A small-molecule ligand and the protein it binds are described below.
Small molecule (SMILES): CC(C(=O)OCCNC(=O)CCNC(=O)[C@H](O)C(C)(C)COP(=O)(O)OP(=O)(O)OC[C@H]1O[C@@H](n2cnc3c(N)ncnc32)[C@H](O)[C@@H]1OP(=O)(O)O)=[N+]([O-])[O-]

Binding-site contacts:
Ligand atom CP5 contacts residue GLY262 of chain 2.A at 3.5 Å.
Ligand atom OS4 contacts residue ASN216 of chain 2.A at 2.7 Å (h-bond).
Ligand atom CP1 contacts residue LEU221 of chain 2.A at 3.6 Å (hydrophobic).
Ligand atom OS5 contacts residue TYR222 of chain 2.A at 3.7 Å.
Ligand atom CP9 contacts residue LEU153 of chain 2.A at 3.6 Å (hydrophobic).
Ligand atom O12 contacts residue ARG140 of chain 2.A at 3.8 Å.
Ligand atom OP1 contacts residue ASN263 of chain 2.A at 2.8 Å (h-bond).
Ligand atom OS4 contacts residue LEU221 of chain 2.A at 3.8 Å.
Ligand atom OS1 contacts residue PHE65 of chain 2.A at 2.9 Å (h-bond).
Ligand atom CS2 contacts residue PHE223 of chain 2.A at 3.8 Å (hydrophobic).
Ligand atom OS5 contacts residue ASN216 of chain 2.A at 3.3 Å (h-bond).
Ligand atom CS3 contacts residue TRP39 of chain 2.A at 3.2 Å (hydrophobic).
Ligand atom OP3 contacts residue TYR66 of chain 2.A at 3.3 Å.
Ligand atom NP2 contacts residue LEU261 of chain 2.A at 3.5 Å (h-bond).
Ligand atom NS4 contacts residue PHE223 of chain 2.A at 3.4 Å.
Ligand atom CP7 contacts residue LEU261 of chain 2.A at 3.3 Å (hydrophobic).
Ligand atom OP2 contacts residue LEU153 of chain 2.A at 3.6 Å.
Ligand atom CS3 contacts residue PHE65 of chain 2.A at 3.6 Å (hydrophobic).
Ligand atom O contacts residue LEU221 of chain 2.A at 3.6 Å (h-bond).
Ligand atom NS4 contacts residue ASN216 of chain 2.A at 3.1 Å (h-bond).
Ligand atom NP1 contacts residue TYR260 of chain 2.A at 3.7 Å.
Ligand atom NP2 contacts residue GLY262 of chain 2.A at 3.7 Å.
Ligand atom CP4 contacts residue TYR260 of chain 2.A at 3.8 Å (hydrophobic).
Ligand atom CP2 contacts residue TYR260 of chain 2.A at 3.7 Å (hydrophobic).
Ligand atom OS1 contacts residue ALA64 of chain 2.A at 3.1 Å.
Ligand atom NP2 contacts residue TYR260 of chain 2.A at 3.0 Å (h-bond).
Ligand atom CP6 contacts residue LEU261 of chain 2.A at 3.5 Å (hydrophobic).
Ligand atom CP5 contacts residue TYR260 of chain 2.A at 3.2 Å (hydrophobic).
Ligand atom OP3 contacts residue TYR260 of chain 2.A at 3.7 Å.
Ligand atom CP4 contacts residue PHE65 of chain 2.A at 3.7 Å (hydrophobic).
Ligand atom OP3 contacts residue LEU261 of chain 2.A at 2.9 Å (h-bond).
Ligand atom CP1 contacts residue ASN263 of chain 2.A at 3.3 Å.
Ligand atom OS5 contacts residue PHE83 of chain 1.A at 3.6 Å.
Ligand atom O contacts residue PHE223 of chain 2.A at 3.7 Å.
Ligand atom OS4 contacts residue TYR222 of chain 2.A at 3.2 Å.
Ligand atom OS5 contacts residue PRO21 of chain 1.A at 3.4 Å.
Ligand atom NP1 contacts residue PHE65 of chain 2.A at 2.9 Å (h-bond).
Ligand atom CP3 contacts residue PHE65 of chain 2.A at 3.7 Å (hydrophobic).
Ligand atom OS5 contacts residue PHE223 of chain 2.A at 3.7 Å.
Ligand atom OS4 contacts residue PHE223 of chain 2.A at 2.8 Å (h-bond).

Sequence of chain 1.A:
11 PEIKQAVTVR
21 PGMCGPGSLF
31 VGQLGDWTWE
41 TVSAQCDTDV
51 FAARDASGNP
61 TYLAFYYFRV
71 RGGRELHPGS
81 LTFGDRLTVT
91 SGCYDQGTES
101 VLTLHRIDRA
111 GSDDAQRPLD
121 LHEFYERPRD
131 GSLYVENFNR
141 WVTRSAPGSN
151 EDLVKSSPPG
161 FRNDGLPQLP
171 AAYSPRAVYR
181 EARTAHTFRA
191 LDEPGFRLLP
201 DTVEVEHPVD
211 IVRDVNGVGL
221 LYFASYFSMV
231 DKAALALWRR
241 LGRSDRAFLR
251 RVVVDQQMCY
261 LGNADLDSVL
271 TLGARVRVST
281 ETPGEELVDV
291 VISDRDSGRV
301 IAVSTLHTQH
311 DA

Sequence of chain 2.A:
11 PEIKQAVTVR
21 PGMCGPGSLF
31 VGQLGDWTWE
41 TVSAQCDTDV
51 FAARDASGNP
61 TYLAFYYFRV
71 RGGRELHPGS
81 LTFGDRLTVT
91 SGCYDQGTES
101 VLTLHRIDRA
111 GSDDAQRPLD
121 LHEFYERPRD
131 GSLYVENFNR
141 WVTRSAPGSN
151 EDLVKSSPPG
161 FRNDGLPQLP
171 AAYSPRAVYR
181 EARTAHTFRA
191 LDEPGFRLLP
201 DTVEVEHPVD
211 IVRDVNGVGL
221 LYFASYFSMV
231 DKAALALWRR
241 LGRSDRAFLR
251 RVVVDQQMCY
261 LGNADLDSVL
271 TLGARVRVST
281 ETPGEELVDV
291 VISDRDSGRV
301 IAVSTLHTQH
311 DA